Sequence of chain 1.B:
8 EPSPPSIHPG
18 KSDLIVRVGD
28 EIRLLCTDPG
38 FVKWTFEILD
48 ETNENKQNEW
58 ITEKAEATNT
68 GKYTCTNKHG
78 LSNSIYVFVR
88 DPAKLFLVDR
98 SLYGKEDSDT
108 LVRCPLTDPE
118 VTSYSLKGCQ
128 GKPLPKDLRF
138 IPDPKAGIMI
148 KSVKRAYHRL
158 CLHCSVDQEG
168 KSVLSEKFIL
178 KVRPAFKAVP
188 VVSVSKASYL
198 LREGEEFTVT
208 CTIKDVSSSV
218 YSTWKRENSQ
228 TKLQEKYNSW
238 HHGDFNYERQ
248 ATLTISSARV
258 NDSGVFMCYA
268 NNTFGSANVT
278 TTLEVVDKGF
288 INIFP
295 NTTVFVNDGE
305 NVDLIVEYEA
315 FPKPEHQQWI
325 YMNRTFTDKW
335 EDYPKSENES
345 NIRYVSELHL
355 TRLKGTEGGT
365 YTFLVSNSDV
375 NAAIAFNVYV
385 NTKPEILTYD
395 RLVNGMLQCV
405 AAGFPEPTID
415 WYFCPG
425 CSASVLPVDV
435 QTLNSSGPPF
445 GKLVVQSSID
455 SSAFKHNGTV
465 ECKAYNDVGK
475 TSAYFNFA

This protein binds this small molecule.
Small molecule (SMILES): CC(=O)N[C@@H]1[C@@H](O)[C@H](O)[C@@H](CO)O[C@H]1O

Binding-site contacts:
Ligand atom N2 contacts residue ASN327 of chain 1.B at 2.9 Å (h-bond).
Ligand atom C2 contacts residue ASN327 of chain 1.B at 2.5 Å.
Ligand atom C1 contacts residue ASN327 of chain 1.B at 1.4 Å.
Ligand atom C5 contacts residue ASN327 of chain 1.B at 3.7 Å.
Ligand atom O6 contacts residue ASN327 of chain 1.B at 4.0 Å.
Ligand atom O5 contacts residue ASN327 of chain 1.B at 2.4 Å (h-bond).
Ligand atom O6 contacts residue MET326 of chain 1.B at 4.3 Å.
Ligand atom C3 contacts residue ASN327 of chain 1.B at 3.8 Å.
Ligand atom C4 contacts residue ASN327 of chain 1.B at 4.2 Å.
Ligand atom C7 contacts residue ASN327 of chain 1.B at 4.2 Å.